A small-molecule ligand and the protein it binds are described below.
Small molecule (SMILES): CC(=O)N[C@H]1[C@H]([C@H](O)[C@H](O)CO)O[C@@](O[C@H](CO)[C@@H](O)[C@@H]2O[C@@H](C(=O)O)C[C@H](O)[C@H]2NC(C)=O)(C(=O)O)C[C@@H]1O

Sequence of chain 30.D:
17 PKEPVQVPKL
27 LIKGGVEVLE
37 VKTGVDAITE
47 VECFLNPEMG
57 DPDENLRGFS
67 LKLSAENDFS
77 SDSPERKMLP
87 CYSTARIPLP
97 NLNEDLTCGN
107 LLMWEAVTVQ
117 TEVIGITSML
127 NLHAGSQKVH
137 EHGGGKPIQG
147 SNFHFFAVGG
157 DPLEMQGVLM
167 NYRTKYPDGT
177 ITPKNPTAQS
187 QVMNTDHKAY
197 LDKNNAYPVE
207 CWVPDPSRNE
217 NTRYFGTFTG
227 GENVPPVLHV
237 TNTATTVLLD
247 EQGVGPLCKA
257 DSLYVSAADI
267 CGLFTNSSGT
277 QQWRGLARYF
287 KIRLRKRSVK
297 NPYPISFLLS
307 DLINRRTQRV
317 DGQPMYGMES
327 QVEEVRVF

Sequence of chain 30.C:
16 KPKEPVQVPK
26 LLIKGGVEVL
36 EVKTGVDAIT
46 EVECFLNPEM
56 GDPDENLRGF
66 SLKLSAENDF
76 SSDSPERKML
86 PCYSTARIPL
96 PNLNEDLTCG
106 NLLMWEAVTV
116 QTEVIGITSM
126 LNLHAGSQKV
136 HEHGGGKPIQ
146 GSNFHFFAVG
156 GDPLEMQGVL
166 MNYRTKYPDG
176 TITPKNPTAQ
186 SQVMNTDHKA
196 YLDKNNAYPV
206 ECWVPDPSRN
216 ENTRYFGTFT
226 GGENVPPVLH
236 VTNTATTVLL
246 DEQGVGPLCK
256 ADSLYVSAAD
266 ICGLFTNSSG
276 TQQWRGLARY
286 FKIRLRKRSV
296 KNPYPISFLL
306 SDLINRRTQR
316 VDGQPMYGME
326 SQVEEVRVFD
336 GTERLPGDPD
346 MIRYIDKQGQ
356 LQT

Binding-site contacts:
Ligand atom O1B contacts residue THR276 of chain 30.D at 3.5 Å (h-bond).
Ligand atom N5 contacts residue GLN278 of chain 30.D at 3.9 Å.
Ligand atom C11 contacts residue PHE270 of chain 30.D at 3.9 Å (hydrophobic).
Ligand atom N5 contacts residue ASN272 of chain 30.D at 3.3 Å (h-bond).
Ligand atom O9 contacts residue LYS68 of chain 30.D at 2.8 Å (salt-bridge).
Ligand atom O8 contacts residue THR276 of chain 30.D at 3.8 Å.
Ligand atom O9 contacts residue LEU67 of chain 30.D at 3.2 Å.
Ligand atom C11 contacts residue GLN278 of chain 30.D at 3.5 Å.
Ligand atom C5 contacts residue LYS68 of chain 30.D at 3.7 Å.
Ligand atom O10 contacts residue PHE75 of chain 30.E at 2.6 Å.
Ligand atom N5 contacts residue PHE75 of chain 30.E at 3.8 Å.
Ligand atom O8 contacts residue ASN272 of chain 30.D at 3.4 Å (h-bond).
Ligand atom O8 contacts residue GLN278 of chain 30.D at 3.5 Å (h-bond).
Ligand atom C6 contacts residue LYS68 of chain 30.D at 3.8 Å.
Ligand atom O1B contacts residue LYS68 of chain 30.D at 3.6 Å.
Ligand atom N5 contacts residue LYS68 of chain 30.D at 2.9 Å (salt-bridge).
Ligand atom C11 contacts residue PHE65 of chain 30.D at 3.8 Å (hydrophobic).
Ligand atom O1A contacts residue ASN272 of chain 30.D at 3.6 Å (h-bond).
Ligand atom O1A contacts residue THR276 of chain 30.D at 2.6 Å (h-bond).
Ligand atom C11 contacts residue HIS138 of chain 30.C at 3.3 Å.
Ligand atom C8 contacts residue GLN278 of chain 30.D at 3.7 Å.
Ligand atom C1 contacts residue THR276 of chain 30.D at 3.4 Å.
Ligand atom C9 contacts residue LYS68 of chain 30.D at 3.8 Å.
Ligand atom O7 contacts residue LEU62 of chain 30.D at 3.5 Å.
Ligand atom O10 contacts residue LEU62 of chain 30.D at 3.1 Å.
Ligand atom C1 contacts residue SER274 of chain 30.D at 3.4 Å.
Ligand atom O1A contacts residue SER274 of chain 30.D at 3.8 Å.
Ligand atom C10 contacts residue LEU62 of chain 30.D at 3.5 Å (hydrophobic).
Ligand atom O1B contacts residue SER274 of chain 30.D at 2.4 Å (h-bond).
Ligand atom C6 contacts residue ASN272 of chain 30.D at 3.7 Å.
Ligand atom C11 contacts residue ASN272 of chain 30.D at 3.6 Å.
Ligand atom C9 contacts residue GLN278 of chain 30.D at 3.2 Å.
Ligand atom C10 contacts residue LYS68 of chain 30.D at 3.8 Å.
Ligand atom O8 contacts residue LYS68 of chain 30.D at 3.5 Å.
Ligand atom C11 contacts residue THR276 of chain 30.D at 3.4 Å.
Ligand atom C10 contacts residue PHE75 of chain 30.E at 2.7 Å (hydrophobic).
Ligand atom C11 contacts residue PHE75 of chain 30.E at 1.8 Å (hydrophobic).
Ligand atom C7 contacts residue GLN278 of chain 30.D at 3.8 Å.
Ligand atom C11 contacts residue LYS68 of chain 30.D at 3.8 Å.
Ligand atom C11 contacts residue LEU62 of chain 30.D at 3.9 Å (hydrophobic).

Sequence of chain 30.E:
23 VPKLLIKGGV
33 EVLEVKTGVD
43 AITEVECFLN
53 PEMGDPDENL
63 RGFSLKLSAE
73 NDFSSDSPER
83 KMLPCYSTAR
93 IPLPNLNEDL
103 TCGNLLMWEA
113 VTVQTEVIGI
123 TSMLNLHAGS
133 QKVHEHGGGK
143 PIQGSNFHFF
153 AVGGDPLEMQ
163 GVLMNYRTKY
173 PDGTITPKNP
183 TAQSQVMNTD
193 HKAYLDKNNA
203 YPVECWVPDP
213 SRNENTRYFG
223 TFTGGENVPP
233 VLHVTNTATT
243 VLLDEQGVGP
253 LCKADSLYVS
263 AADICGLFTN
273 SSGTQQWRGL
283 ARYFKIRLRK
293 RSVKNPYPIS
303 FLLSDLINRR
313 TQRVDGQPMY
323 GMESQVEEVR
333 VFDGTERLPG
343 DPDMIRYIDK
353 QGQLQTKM